A protein and the small-molecule ligand that binds it are described below.
Small molecule (SMILES): Nc1nc2c(ncn2[C@@H]2O[C@H](CO[P](=O)(O)O[P](=O)(O)NP(=O)(O)O)[C@@H](O)[C@H]2O)c(=O)[nH]1

Sequence of chain 1.C:
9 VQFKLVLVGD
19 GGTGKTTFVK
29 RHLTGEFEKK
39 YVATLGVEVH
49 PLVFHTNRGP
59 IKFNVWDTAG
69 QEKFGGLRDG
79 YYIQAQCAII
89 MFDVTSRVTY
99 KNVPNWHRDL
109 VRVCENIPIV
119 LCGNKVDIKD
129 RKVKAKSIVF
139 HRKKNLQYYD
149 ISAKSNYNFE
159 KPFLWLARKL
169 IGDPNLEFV

Binding-site contacts:
Ligand atom O6 contacts residue ALA151 of chain 1.C at 2.9 Å (h-bond).
Ligand atom N2 contacts residue ASP125 of chain 1.C at 2.9 Å (salt-bridge).
Ligand atom O5' contacts residue THR25 of chain 1.C at 3.3 Å (h-bond).
Ligand atom O1G contacts residue THR42 of chain 1.C at 2.9 Å (h-bond).
Ligand atom O2B contacts residue THR24 of chain 1.C at 2.9 Å (h-bond).
Ligand atom O3' contacts residue LYS37 of chain 1.C at 3.0 Å (salt-bridge).
Ligand atom O1A contacts residue THR25 of chain 1.C at 2.7 Å (h-bond).
Ligand atom O2B contacts residue MG1 of chain 1.G at 2.8 Å.
Ligand atom C2' contacts residue THR25 of chain 1.C at 3.5 Å.
Ligand atom O1A contacts residue THR24 of chain 1.C at 3.4 Å (h-bond).
Ligand atom O4' contacts residue LYS123 of chain 1.C at 3.2 Å (salt-bridge).
Ligand atom O6 contacts residue SER150 of chain 1.C at 3.5 Å (h-bond).
Ligand atom O6 contacts residue LYS123 of chain 1.C at 3.5 Å.
Ligand atom O2G contacts residue GLY68 of chain 1.C at 2.6 Å (h-bond).
Ligand atom O2G contacts residue GLY19 of chain 1.C at 3.4 Å.
Ligand atom O6 contacts residue ASP125 of chain 1.C at 3.2 Å (salt-bridge).
Ligand atom O3A contacts residue GLY22 of chain 1.C at 3.0 Å (h-bond).
Ligand atom C6 contacts residue LYS123 of chain 1.C at 3.5 Å.
Ligand atom C6 contacts residue ASP125 of chain 1.C at 3.4 Å.
Ligand atom O2G contacts residue LYS23 of chain 1.C at 2.7 Å (salt-bridge).
Ligand atom O3G contacts residue TYR39 of chain 1.C at 3.0 Å (h-bond).
Ligand atom C3' contacts residue LYS38 of chain 1.C at 3.4 Å.
Ligand atom N2 contacts residue ILE126 of chain 1.C at 3.1 Å.
Ligand atom O2A contacts residue TYR39 of chain 1.C at 3.1 Å.
Ligand atom O6 contacts residue ASN122 of chain 1.C at 3.2 Å (h-bond).
Ligand atom O3G contacts residue GLN69 of chain 1.C at 3.4 Å.
Ligand atom O2' contacts residue GLU36 of chain 1.C at 2.6 Å (salt-bridge).
Ligand atom O2A contacts residue MG1 of chain 1.G at 3.0 Å.
Ligand atom N3B contacts residue TYR39 of chain 1.C at 3.5 Å.
Ligand atom O1G contacts residue MG1 of chain 1.G at 2.9 Å.
Ligand atom O1B contacts residue THR21 of chain 1.C at 3.3 Å (h-bond).
Ligand atom O2B contacts residue LYS23 of chain 1.C at 3.5 Å (salt-bridge).
Ligand atom O2' contacts residue LYS37 of chain 1.C at 3.3 Å (salt-bridge).
Ligand atom O6 contacts residue LYS152 of chain 1.C at 3.3 Å (salt-bridge).
Ligand atom O1B contacts residue LYS23 of chain 1.C at 2.8 Å (salt-bridge).
Ligand atom N1 contacts residue ASP125 of chain 1.C at 2.7 Å (salt-bridge).
Ligand atom N7 contacts residue ASN122 of chain 1.C at 3.1 Å (h-bond).
Ligand atom O1B contacts residue GLY22 of chain 1.C at 3.0 Å (h-bond).
Ligand atom PA contacts residue THR25 of chain 1.C at 3.5 Å.
Ligand atom N3B contacts residue GLY20 of chain 1.C at 2.9 Å (h-bond).